Sequence of chain 1.A:
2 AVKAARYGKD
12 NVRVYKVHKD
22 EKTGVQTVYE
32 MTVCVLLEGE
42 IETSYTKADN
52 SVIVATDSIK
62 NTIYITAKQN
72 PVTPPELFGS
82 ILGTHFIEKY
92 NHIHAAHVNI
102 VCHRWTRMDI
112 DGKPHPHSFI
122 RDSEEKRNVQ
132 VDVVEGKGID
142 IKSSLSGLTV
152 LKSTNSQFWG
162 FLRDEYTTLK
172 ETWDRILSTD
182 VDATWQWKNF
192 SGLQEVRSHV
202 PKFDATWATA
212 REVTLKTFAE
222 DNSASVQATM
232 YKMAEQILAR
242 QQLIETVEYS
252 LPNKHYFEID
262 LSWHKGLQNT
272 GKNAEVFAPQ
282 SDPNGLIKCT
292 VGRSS

Sequence of chain 2.A:
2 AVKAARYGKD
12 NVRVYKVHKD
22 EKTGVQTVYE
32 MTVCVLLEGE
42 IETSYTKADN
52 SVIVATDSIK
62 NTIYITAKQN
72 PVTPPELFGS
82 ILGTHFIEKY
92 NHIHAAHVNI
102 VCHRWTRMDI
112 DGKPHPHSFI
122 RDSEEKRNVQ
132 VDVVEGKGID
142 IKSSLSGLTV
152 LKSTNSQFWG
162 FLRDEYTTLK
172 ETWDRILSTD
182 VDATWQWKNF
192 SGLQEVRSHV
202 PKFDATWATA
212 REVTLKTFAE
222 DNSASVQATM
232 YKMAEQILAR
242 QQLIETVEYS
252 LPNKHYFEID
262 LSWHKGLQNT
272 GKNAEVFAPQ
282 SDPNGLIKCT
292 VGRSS

Binding-site contacts:
Ligand atom CB contacts residue LEU287 of chain 1.A at 4.1 Å (hydrophobic).
Ligand atom CB contacts residue CYS35 of chain 2.A at 2.8 Å (hydrophobic).
Ligand atom SG contacts residue LEU37 of chain 2.A at 4.1 Å.
Ligand atom CB contacts residue LEU37 of chain 2.A at 4.5 Å (hydrophobic).
Ligand atom SG contacts residue CYS35 of chain 2.A at 2.1 Å (h-bond).
Ligand atom SG contacts residue ASN100 of chain 2.A at 4.2 Å.
Ligand atom CB contacts residue ASP11 of chain 2.A at 4.0 Å.

This protein binds this small molecule.
Small molecule (SMILES): N[C@@H](CS)C(=O)O